This protein binds this small molecule.
Small molecule (SMILES): CC(C)CCC[C@@H](C)[C@H]1CC[C@H]2[C@@H]3CC=C4C[C@@H](OC(=O)CCC(=O)O)CC[C@]4(C)[C@H]3CC[C@]12C

Binding-site contacts:
Ligand atom OAH contacts residue TYR155 of chain 1.D at 3.4 Å (h-bond).
Ligand atom CAY contacts residue LEU26 of chain 1.D at 3.4 Å (hydrophobic).
Ligand atom OAF contacts residue VAL14 of chain 1.D at 4.3 Å.
Ligand atom CAX contacts residue TYR155 of chain 1.D at 4.4 Å (hydrophobic).
Ligand atom CAM contacts residue THR89 of chain 1.D at 4.0 Å.
Ligand atom CAK contacts residue THR89 of chain 1.D at 4.1 Å.
Ligand atom OAG contacts residue LEU26 of chain 1.D at 3.3 Å.
Ligand atom CAD contacts residue PHE30 of chain 1.D at 4.4 Å (hydrophobic).
Ligand atom CAI contacts residue THR89 of chain 1.D at 3.5 Å.
Ligand atom CAV contacts residue THR89 of chain 1.D at 4.1 Å.
Ligand atom CAZ contacts residue THR89 of chain 1.D at 4.0 Å.
Ligand atom CAK contacts residue SER86 of chain 1.D at 3.8 Å.
Ligand atom CBC contacts residue THR89 of chain 1.D at 3.7 Å.
Ligand atom CAK contacts residue PHE30 of chain 1.D at 4.1 Å (hydrophobic).
Ligand atom CAI contacts residue SER86 of chain 1.D at 4.1 Å.
Ligand atom CBD contacts residue PHE30 of chain 1.D at 4.3 Å (hydrophobic).
Ligand atom OAW contacts residue THR89 of chain 1.D at 4.1 Å.
Ligand atom OAH contacts residue SER18 of chain 1.D at 4.1 Å.
Ligand atom OAF contacts residue GLN15 of chain 1.D at 4.2 Å.
Ligand atom CAL contacts residue THR89 of chain 1.D at 4.4 Å.
Ligand atom OAW contacts residue LEU26 of chain 1.D at 3.4 Å.
Ligand atom CAI contacts residue PHE30 of chain 1.D at 4.5 Å (hydrophobic).
Ligand atom CAM contacts residue LEU26 of chain 1.D at 4.4 Å (hydrophobic).

Sequence of chain 1.D:
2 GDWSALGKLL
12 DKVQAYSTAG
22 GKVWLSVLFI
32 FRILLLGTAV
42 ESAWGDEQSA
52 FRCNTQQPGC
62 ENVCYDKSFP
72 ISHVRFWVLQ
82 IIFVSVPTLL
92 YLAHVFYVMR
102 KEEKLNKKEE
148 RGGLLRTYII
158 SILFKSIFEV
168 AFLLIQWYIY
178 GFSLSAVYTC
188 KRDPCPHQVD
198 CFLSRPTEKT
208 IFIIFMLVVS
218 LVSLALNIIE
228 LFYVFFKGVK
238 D